Sequence of chain 2.C:
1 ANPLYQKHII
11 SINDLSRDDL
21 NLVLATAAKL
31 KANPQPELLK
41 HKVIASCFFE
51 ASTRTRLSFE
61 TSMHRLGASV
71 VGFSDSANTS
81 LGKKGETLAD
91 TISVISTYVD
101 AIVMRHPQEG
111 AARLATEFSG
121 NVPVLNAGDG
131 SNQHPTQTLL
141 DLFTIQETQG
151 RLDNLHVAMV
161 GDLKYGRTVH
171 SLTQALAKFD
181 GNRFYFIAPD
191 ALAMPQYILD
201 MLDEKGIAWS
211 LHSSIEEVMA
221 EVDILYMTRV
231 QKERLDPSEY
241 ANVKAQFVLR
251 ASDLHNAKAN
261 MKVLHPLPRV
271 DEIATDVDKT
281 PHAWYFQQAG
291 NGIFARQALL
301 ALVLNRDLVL

Binding-site contacts:
Ligand atom PAP contacts residue ARG105 of chain 2.C at 3.7 Å.
Ligand atom O1 contacts residue ARG167 of chain 2.C at 2.5 Å (salt-bridge).
Ligand atom OAH contacts residue THR53 of chain 2.C at 2.8 Å (h-bond).
Ligand atom OAH contacts residue SER80 of chain 1.C at 2.9 Å (h-bond).
Ligand atom OAG contacts residue SER80 of chain 1.C at 2.8 Å (h-bond).
Ligand atom CB contacts residue LEU267 of chain 2.C at 3.6 Å (hydrophobic).
Ligand atom CG contacts residue GLN231 of chain 2.C at 3.7 Å.
Ligand atom ND2 contacts residue LYS84 of chain 1.C at 3.0 Å (salt-bridge).
Ligand atom C contacts residue ARG167 of chain 2.C at 3.4 Å.
Ligand atom CG contacts residue ARG229 of chain 2.C at 3.5 Å.
Ligand atom OD1 contacts residue ARG229 of chain 2.C at 3.1 Å (salt-bridge).
Ligand atom O contacts residue ARG167 of chain 2.C at 2.8 Å (salt-bridge).
Ligand atom PAP contacts residue SER80 of chain 1.C at 3.5 Å.
Ligand atom ND2 contacts residue ARG229 of chain 2.C at 3.0 Å (salt-bridge).
Ligand atom OAC contacts residue HIS134 of chain 2.C at 2.9 Å (h-bond).
Ligand atom OAG contacts residue ARG105 of chain 2.C at 3.1 Å (salt-bridge).
Ligand atom OAE contacts residue THR53 of chain 2.C at 3.5 Å (h-bond).
Ligand atom CAM contacts residue MAE1 of chain 2.J at 3.4 Å.
Ligand atom CAJ contacts residue LEU267 of chain 2.C at 3.2 Å (hydrophobic).
Ligand atom CAM contacts residue LEU267 of chain 2.C at 3.4 Å (hydrophobic).
Ligand atom OD1 contacts residue GLN231 of chain 2.C at 3.1 Å (h-bond).
Ligand atom OAE contacts residue THR55 of chain 2.C at 2.9 Å (h-bond).
Ligand atom O1 contacts residue HIS134 of chain 2.C at 3.5 Å.
Ligand atom OAE contacts residue ARG105 of chain 2.C at 3.1 Å (salt-bridge).
Ligand atom OAC contacts residue THR55 of chain 2.C at 3.0 Å (h-bond).
Ligand atom OAH contacts residue ARG54 of chain 2.C at 2.8 Å (salt-bridge).
Ligand atom OAC contacts residue ARG105 of chain 2.C at 2.8 Å (salt-bridge).
Ligand atom CAJ contacts residue MAE1 of chain 2.J at 3.5 Å.
Ligand atom C contacts residue HIS134 of chain 2.C at 3.6 Å.
Ligand atom CB contacts residue THR168 of chain 2.C at 3.6 Å.
Ligand atom O contacts residue ARG105 of chain 2.C at 3.2 Å (salt-bridge).
Ligand atom CG contacts residue LEU267 of chain 2.C at 3.5 Å (hydrophobic).
Ligand atom OAC contacts residue MAE1 of chain 2.J at 3.2 Å (h-bond).
Ligand atom OAE contacts residue ARG54 of chain 2.C at 3.5 Å (salt-bridge).
Ligand atom CAJ contacts residue ARG54 of chain 2.C at 3.4 Å.
Ligand atom OAE contacts residue SER52 of chain 2.C at 2.7 Å (h-bond).
Ligand atom PAP contacts residue THR53 of chain 2.C at 3.6 Å.
Ligand atom O contacts residue LYS84 of chain 1.C at 3.1 Å (salt-bridge).
Ligand atom OAG contacts residue LYS84 of chain 1.C at 2.7 Å (salt-bridge).
Ligand atom N contacts residue LEU267 of chain 2.C at 2.7 Å (h-bond).

This protein binds this small molecule.
Small molecule (SMILES): NC(=O)C[C@H](NC(=O)CP(=O)(O)O)C(=O)O

Sequence of chain 1.C:
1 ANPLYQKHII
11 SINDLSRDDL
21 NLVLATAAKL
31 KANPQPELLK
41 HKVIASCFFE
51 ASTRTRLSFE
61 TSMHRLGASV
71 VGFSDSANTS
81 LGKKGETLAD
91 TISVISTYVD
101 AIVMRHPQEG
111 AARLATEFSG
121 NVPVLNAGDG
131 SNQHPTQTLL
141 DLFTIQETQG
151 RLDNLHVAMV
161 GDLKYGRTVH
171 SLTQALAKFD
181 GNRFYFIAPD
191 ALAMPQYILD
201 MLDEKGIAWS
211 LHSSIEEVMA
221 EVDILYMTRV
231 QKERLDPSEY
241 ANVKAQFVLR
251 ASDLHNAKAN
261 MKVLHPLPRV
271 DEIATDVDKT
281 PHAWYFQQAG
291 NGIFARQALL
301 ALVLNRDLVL